Sequence of chain 2.A:
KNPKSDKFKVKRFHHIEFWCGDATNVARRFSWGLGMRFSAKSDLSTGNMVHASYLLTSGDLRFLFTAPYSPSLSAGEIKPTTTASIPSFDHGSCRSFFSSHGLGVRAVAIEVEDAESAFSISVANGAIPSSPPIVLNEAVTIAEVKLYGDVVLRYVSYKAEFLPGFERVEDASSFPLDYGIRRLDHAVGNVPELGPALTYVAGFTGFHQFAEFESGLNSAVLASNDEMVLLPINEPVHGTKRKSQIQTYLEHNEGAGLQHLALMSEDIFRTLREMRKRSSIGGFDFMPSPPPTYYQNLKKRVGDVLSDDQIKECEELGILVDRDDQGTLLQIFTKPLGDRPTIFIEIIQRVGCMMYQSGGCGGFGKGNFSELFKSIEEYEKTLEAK

This protein binds this small molecule.
Small molecule (SMILES): CS(=O)(=O)c1ccc([C@@H](O)C2[C@H](O)CCC[C@H]2O)c(Cl)c1OCCC1OCCO1

Binding-site contacts:
Ligand atom C16 contacts residue SER239 of chain 2.A at 3.6 Å.
Ligand atom C8 contacts residue PHE353 of chain 2.A at 3.6 Å (hydrophobic).
Ligand atom O25 contacts residue CO1 of chain 2.B at 2.0 Å.
Ligand atom C29 contacts residue LEU399 of chain 2.A at 3.5 Å (hydrophobic).
Ligand atom O25 contacts residue HIS198 of chain 2.A at 3.0 Å (h-bond).
Ligand atom C13 contacts residue CO1 of chain 2.B at 3.1 Å.
Ligand atom O27 contacts residue LEU340 of chain 2.A at 3.8 Å.
Ligand atom O18 contacts residue PHE396 of chain 2.A at 3.4 Å.
Ligand atom O20 contacts residue BCN1 of chain 2.D at 3.4 Å.
Ligand atom O26 contacts residue ASN395 of chain 2.A at 3.0 Å.
Ligand atom C13 contacts residue PHE391 of chain 2.A at 3.4 Å (hydrophobic).
Ligand atom C5 contacts residue PHE353 of chain 2.A at 3.5 Å (hydrophobic).
Ligand atom O19 contacts residue PHE353 of chain 2.A at 3.5 Å.
Ligand atom C7 contacts residue PHE396 of chain 2.A at 3.8 Å (hydrophobic).
Ligand atom C11 contacts residue HIS280 of chain 2.A at 3.4 Å.
Ligand atom C1 contacts residue BCN1 of chain 2.D at 3.7 Å.
Ligand atom CL contacts residue PHE364 of chain 2.A at 3.8 Å.
Ligand atom C12 contacts residue CO1 of chain 2.B at 3.6 Å.
Ligand atom C15 contacts residue SER239 of chain 2.A at 3.6 Å.
Ligand atom O26 contacts residue PHE396 of chain 2.A at 3.4 Å (h-bond).
Ligand atom C16 contacts residue ASN254 of chain 2.A at 3.7 Å.
Ligand atom C6 contacts residue PHE353 of chain 2.A at 3.6 Å (hydrophobic).
Ligand atom O25 contacts residue HIS280 of chain 2.A at 3.1 Å (h-bond).
Ligand atom C9 contacts residue PHE353 of chain 2.A at 3.3 Å (hydrophobic).
Ligand atom C8 contacts residue PHE391 of chain 2.A at 3.3 Å (hydrophobic).
Ligand atom O19 contacts residue CO1 of chain 2.B at 1.9 Å.
Ligand atom O19 contacts residue HIS280 of chain 2.A at 3.0 Å (h-bond).
Ligand atom C3 contacts residue PHE353 of chain 2.A at 3.5 Å (hydrophobic).
Ligand atom C12 contacts residue PHE391 of chain 2.A at 3.7 Å (hydrophobic).
Ligand atom O27 contacts residue PHE353 of chain 2.A at 3.6 Å.
Ligand atom C21 contacts residue MET307 of chain 2.A at 3.7 Å (hydrophobic).
Ligand atom C14 contacts residue PRO252 of chain 2.A at 3.5 Å (hydrophobic).
Ligand atom O19 contacts residue PHE391 of chain 2.A at 3.6 Å (h-bond).
Ligand atom C10 contacts residue PHE353 of chain 2.A at 3.3 Å (hydrophobic).
Ligand atom O19 contacts residue GLU366 of chain 2.A at 3.0 Å (salt-bridge).
Ligand atom C7 contacts residue GLY392 of chain 2.A at 3.5 Å.
Ligand atom C11 contacts residue CO1 of chain 2.B at 3.1 Å.
Ligand atom O25 contacts residue VAL200 of chain 2.A at 3.7 Å.
Ligand atom CL contacts residue HIS280 of chain 2.A at 3.7 Å.
Ligand atom O20 contacts residue MET307 of chain 2.A at 3.5 Å.